This protein binds this small molecule.
Small molecule (SMILES): CS(=O)(=O)c1ccc(N[C@@H](c2cccc(Cl)c2)c2ccccn2)c(Nc2ncccn2)c1

Binding-site contacts:
Ligand atom C17 contacts residue VAL170 of chain 1.A at 3.6 Å (hydrophobic).
Ligand atom C6 contacts residue SER270 of chain 1.A at 3.4 Å.
Ligand atom C13 contacts residue PHE132 of chain 1.A at 3.6 Å (hydrophobic).
Ligand atom O10 contacts residue VAL311 of chain 1.A at 3.4 Å.
Ligand atom N28 contacts residue PHE244 of chain 1.A at 3.5 Å.
Ligand atom C30 contacts residue PRO131 of chain 1.A at 3.6 Å (hydrophobic).
Ligand atom C15 contacts residue PHE132 of chain 1.A at 3.6 Å (hydrophobic).
Ligand atom N7 contacts residue PHE132 of chain 1.A at 3.4 Å.
Ligand atom C21 contacts residue PHE240 of chain 1.A at 3.6 Å (hydrophobic).
Ligand atom C3 contacts residue SER312 of chain 1.A at 3.1 Å.
Ligand atom C21 contacts residue VAL241 of chain 1.A at 3.6 Å (hydrophobic).
Ligand atom C27 contacts residue PHE244 of chain 1.A at 3.5 Å (hydrophobic).
Ligand atom N14 contacts residue ASN242 of chain 1.A at 3.4 Å.
Ligand atom N32 contacts residue PHE244 of chain 1.A at 3.6 Å.
Ligand atom C1 contacts residue PHE132 of chain 1.A at 3.6 Å (hydrophobic).
Ligand atom C23 contacts residue PHE240 of chain 1.A at 3.4 Å (hydrophobic).
Ligand atom N32 contacts residue PHE132 of chain 1.A at 3.6 Å.
Ligand atom C17 contacts residue SER141 of chain 1.A at 3.6 Å.
Ligand atom C31 contacts residue PHE244 of chain 1.A at 3.4 Å (hydrophobic).
Ligand atom C1 contacts residue SER270 of chain 1.A at 3.5 Å.
Ligand atom C11 contacts residue SER312 of chain 1.A at 3.3 Å.
Ligand atom C16 contacts residue VAL170 of chain 1.A at 3.7 Å (hydrophobic).
Ligand atom C21 contacts residue SER269 of chain 1.A at 3.5 Å.
Ligand atom CL1 contacts residue MET148 of chain 1.A at 3.7 Å.
Ligand atom N7 contacts residue ASN242 of chain 1.A at 3.4 Å (h-bond).
Ligand atom N26 contacts residue ASN242 of chain 1.A at 2.9 Å (h-bond).
Ligand atom C2 contacts residue LEU144 of chain 1.A at 3.6 Å (hydrophobic).
Ligand atom C6 contacts residue PHE132 of chain 1.A at 3.4 Å (hydrophobic).
Ligand atom O9 contacts residue PHE244 of chain 1.A at 3.6 Å.
Ligand atom N28 contacts residue ASN242 of chain 1.A at 3.3 Å (h-bond).
Ligand atom C12 contacts residue PHE132 of chain 1.A at 3.5 Å (hydrophobic).
Ligand atom C2 contacts residue PHE132 of chain 1.A at 3.7 Å (hydrophobic).
Ligand atom CL1 contacts residue TYR313 of chain 1.A at 3.5 Å.
Ligand atom O10 contacts residue SER312 of chain 1.A at 3.1 Å (h-bond).
Ligand atom C30 contacts residue PHE244 of chain 1.A at 3.6 Å (hydrophobic).
Ligand atom C27 contacts residue ASN242 of chain 1.A at 3.6 Å.
Ligand atom N26 contacts residue PHE132 of chain 1.A at 3.5 Å.
Ligand atom C11 contacts residue SER270 of chain 1.A at 3.2 Å.
Ligand atom C22 contacts residue PHE240 of chain 1.A at 3.5 Å (hydrophobic).
Ligand atom C21 contacts residue SER270 of chain 1.A at 3.5 Å.

Sequence of chain 1.A:
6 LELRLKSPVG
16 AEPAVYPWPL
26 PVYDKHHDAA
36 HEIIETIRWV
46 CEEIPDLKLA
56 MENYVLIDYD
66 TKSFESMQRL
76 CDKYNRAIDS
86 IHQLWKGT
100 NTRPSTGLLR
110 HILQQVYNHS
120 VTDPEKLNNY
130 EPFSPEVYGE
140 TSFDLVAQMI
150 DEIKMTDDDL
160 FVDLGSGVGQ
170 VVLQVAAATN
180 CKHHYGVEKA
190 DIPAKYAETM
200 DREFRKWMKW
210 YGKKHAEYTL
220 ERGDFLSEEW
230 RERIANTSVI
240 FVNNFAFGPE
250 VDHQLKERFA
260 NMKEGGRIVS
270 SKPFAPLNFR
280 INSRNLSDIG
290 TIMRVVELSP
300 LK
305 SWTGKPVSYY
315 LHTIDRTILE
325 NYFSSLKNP